This small molecule binds to this protein.
Small molecule (SMILES): CC(=O)N[C@@H]1[C@@H](O)[C@H](O)[C@@H](CO)O[C@H]1O

Binding-site contacts:
Ligand atom C1 contacts residue ASN27 of chain 1.A at 1.4 Å.
Ligand atom C4 contacts residue SER249 of chain 1.A at 4.0 Å.
Ligand atom O4 contacts residue SER249 of chain 1.A at 4.2 Å.
Ligand atom C2 contacts residue ASN27 of chain 1.A at 2.4 Å.
Ligand atom N2 contacts residue ASN27 of chain 1.A at 2.9 Å (h-bond).
Ligand atom N2 contacts residue GLN224 of chain 1.A at 2.5 Å (h-bond).
Ligand atom C1 contacts residue GLN224 of chain 1.A at 4.2 Å.
Ligand atom O3 contacts residue GLN224 of chain 1.A at 3.7 Å.
Ligand atom C8 contacts residue VAL223 of chain 1.A at 3.9 Å (hydrophobic).
Ligand atom O5 contacts residue THR29 of chain 1.A at 4.0 Å.
Ligand atom C1 contacts residue THR29 of chain 1.A at 4.2 Å.
Ligand atom O6 contacts residue THR29 of chain 1.A at 3.9 Å.
Ligand atom C6 contacts residue ASP250 of chain 1.A at 3.5 Å.
Ligand atom C5 contacts residue ASN27 of chain 1.A at 3.6 Å.
Ligand atom C7 contacts residue ASN27 of chain 1.A at 3.2 Å.
Ligand atom C7 contacts residue GLN224 of chain 1.A at 3.3 Å.
Ligand atom C8 contacts residue THR68 of chain 1.A at 3.4 Å.
Ligand atom O5 contacts residue ASN27 of chain 1.A at 2.3 Å (h-bond).
Ligand atom O7 contacts residue ASN27 of chain 1.A at 3.2 Å (h-bond).
Ligand atom C2 contacts residue SER249 of chain 1.A at 4.1 Å.
Ligand atom O5 contacts residue SER249 of chain 1.A at 4.0 Å.
Ligand atom C3 contacts residue ASN27 of chain 1.A at 3.8 Å.
Ligand atom O6 contacts residue ASP250 of chain 1.A at 2.6 Å (salt-bridge).
Ligand atom C8 contacts residue GLN224 of chain 1.A at 3.2 Å.
Ligand atom C5 contacts residue SER249 of chain 1.A at 3.5 Å.
Ligand atom N2 contacts residue SER249 of chain 1.A at 4.4 Å.
Ligand atom C3 contacts residue SER249 of chain 1.A at 3.6 Å.
Ligand atom C5 contacts residue ASP250 of chain 1.A at 4.1 Å.
Ligand atom C3 contacts residue GLN224 of chain 1.A at 3.5 Å.
Ligand atom C8 contacts residue ASN27 of chain 1.A at 4.4 Å.
Ligand atom C5 contacts residue THR29 of chain 1.A at 4.4 Å.
Ligand atom C1 contacts residue SER249 of chain 1.A at 3.6 Å.
Ligand atom C4 contacts residue ASN27 of chain 1.A at 4.2 Å.
Ligand atom C2 contacts residue GLN224 of chain 1.A at 3.5 Å.

Sequence of chain 1.A:
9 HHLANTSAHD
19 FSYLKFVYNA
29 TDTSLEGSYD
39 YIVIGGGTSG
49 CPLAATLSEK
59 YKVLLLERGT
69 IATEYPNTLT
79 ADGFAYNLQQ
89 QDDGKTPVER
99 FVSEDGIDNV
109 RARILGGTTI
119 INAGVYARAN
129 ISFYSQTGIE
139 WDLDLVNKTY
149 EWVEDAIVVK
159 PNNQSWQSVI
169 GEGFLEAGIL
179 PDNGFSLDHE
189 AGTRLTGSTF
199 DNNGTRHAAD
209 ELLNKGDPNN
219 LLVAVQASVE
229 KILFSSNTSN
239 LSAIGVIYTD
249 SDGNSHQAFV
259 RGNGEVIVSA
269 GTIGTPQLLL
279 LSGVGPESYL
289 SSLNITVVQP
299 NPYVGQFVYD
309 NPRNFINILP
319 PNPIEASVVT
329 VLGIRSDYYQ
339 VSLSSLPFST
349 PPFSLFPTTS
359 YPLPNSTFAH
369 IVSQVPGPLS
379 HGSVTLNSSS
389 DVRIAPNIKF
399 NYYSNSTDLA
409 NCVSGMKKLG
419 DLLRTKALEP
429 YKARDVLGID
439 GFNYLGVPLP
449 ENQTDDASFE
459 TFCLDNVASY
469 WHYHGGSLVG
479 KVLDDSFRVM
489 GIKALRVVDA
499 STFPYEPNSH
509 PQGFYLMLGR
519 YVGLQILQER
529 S